A protein and the small-molecule ligand that binds it are described below.
Small molecule (SMILES): Nc1ncnc2c1ncn2[C@@H]1O[C@H](CO[P](=O)(O)O[P](=O)(O)CP(=O)(O)O)[C@@H](O)[C@H]1O

Sequence of chain 1.A:
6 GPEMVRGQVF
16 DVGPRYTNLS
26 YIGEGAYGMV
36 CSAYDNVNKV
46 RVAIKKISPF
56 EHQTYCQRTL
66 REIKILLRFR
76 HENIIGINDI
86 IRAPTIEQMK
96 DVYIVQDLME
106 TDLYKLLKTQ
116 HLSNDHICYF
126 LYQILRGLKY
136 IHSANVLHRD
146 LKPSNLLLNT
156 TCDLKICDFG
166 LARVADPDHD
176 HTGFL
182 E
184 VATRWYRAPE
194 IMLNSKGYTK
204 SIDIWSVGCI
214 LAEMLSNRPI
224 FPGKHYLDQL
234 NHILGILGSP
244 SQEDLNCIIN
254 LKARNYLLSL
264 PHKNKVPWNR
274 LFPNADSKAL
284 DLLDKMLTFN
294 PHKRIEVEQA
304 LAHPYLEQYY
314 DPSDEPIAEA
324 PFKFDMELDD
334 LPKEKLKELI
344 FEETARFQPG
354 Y

Binding-site contacts:
Ligand atom O5' contacts residue VAL35 of chain 1.A at 3.6 Å.
Ligand atom C3B contacts residue MG1 of chain 1.I at 3.5 Å.
Ligand atom C5 contacts residue LEU152 of chain 1.A at 3.6 Å (hydrophobic).
Ligand atom PG contacts residue MG1 of chain 1.I at 3.5 Å.
Ligand atom C3' contacts residue SER149 of chain 1.A at 3.5 Å.
Ligand atom C6 contacts residue ALA48 of chain 1.A at 3.5 Å (hydrophobic).
Ligand atom O1G contacts residue MG1 of chain 1.J at 2.2 Å.
Ligand atom O2B contacts residue ASP163 of chain 1.A at 3.1 Å (salt-bridge).
Ligand atom O2' contacts residue LYS110 of chain 1.A at 3.4 Å (salt-bridge).
Ligand atom O2B contacts residue MG1 of chain 1.J at 2.2 Å.
Ligand atom C2' contacts residue ASP107 of chain 1.A at 3.4 Å.
Ligand atom PG contacts residue MG1 of chain 1.J at 2.8 Å.
Ligand atom O2G contacts residue MG1 of chain 1.J at 2.2 Å.
Ligand atom O2A contacts residue ASP163 of chain 1.A at 3.1 Å (salt-bridge).
Ligand atom O2A contacts residue MG1 of chain 1.I at 2.2 Å.
Ligand atom O1A contacts residue LYS50 of chain 1.A at 2.8 Å (salt-bridge).
Ligand atom N6 contacts residue ASP102 of chain 1.A at 2.9 Å (salt-bridge).
Ligand atom O2B contacts residue LYS50 of chain 1.A at 3.2 Å (salt-bridge).
Ligand atom O3' contacts residue ASP107 of chain 1.A at 3.4 Å (salt-bridge).
Ligand atom PB contacts residue MG1 of chain 1.J at 3.4 Å.
Ligand atom O4' contacts residue ILE27 of chain 1.A at 3.7 Å.
Ligand atom C1' contacts residue ILE27 of chain 1.A at 3.4 Å (hydrophobic).
Ligand atom O2G contacts residue ASP163 of chain 1.A at 2.2 Å (salt-bridge).
Ligand atom O2A contacts residue ASN150 of chain 1.A at 3.3 Å (h-bond).
Ligand atom N6 contacts residue ALA48 of chain 1.A at 3.4 Å.
Ligand atom O3A contacts residue LYS50 of chain 1.A at 3.5 Å (salt-bridge).
Ligand atom C6 contacts residue LEU152 of chain 1.A at 3.5 Å (hydrophobic).
Ligand atom O2' contacts residue ASP107 of chain 1.A at 2.4 Å (salt-bridge).
Ligand atom O2G contacts residue MG1 of chain 1.I at 2.2 Å.
Ligand atom C2 contacts residue MET104 of chain 1.A at 3.2 Å (hydrophobic).
Ligand atom O1B contacts residue GLY30 of chain 1.A at 3.5 Å.
Ligand atom N3 contacts residue ILE27 of chain 1.A at 3.7 Å.
Ligand atom C3B contacts residue MG1 of chain 1.J at 3.7 Å.
Ligand atom N1 contacts residue MET104 of chain 1.A at 3.1 Å (h-bond).
Ligand atom PA contacts residue LYS50 of chain 1.A at 3.7 Å.
Ligand atom N6 contacts residue LEU152 of chain 1.A at 3.7 Å.
Ligand atom C3B contacts residue GLU29 of chain 1.A at 3.6 Å.
Ligand atom PA contacts residue MG1 of chain 1.I at 3.6 Å.
Ligand atom PG contacts residue ASP163 of chain 1.A at 3.7 Å.
Ligand atom O3' contacts residue SER149 of chain 1.A at 2.7 Å (h-bond).